The protein below binds the small molecule below.
Small molecule (SMILES): CC[C@H](C)[C@H](NC(=O)[C@H](CO)NC(=O)[C@H](CCCN=C(N)N)NC(=O)[C@@H](NC(=O)[C@@H]1CCCN1C(=O)[C@@H]1CCCN1C(=O)[C@H](C)N)C(C)C)C(=O)N[C@H](C=O)Cc1ccc(O)cc1

Binding-site contacts:
Ligand atom CG2 contacts residue GLU236 of chain 5.W at 3.3 Å.
Ligand atom O contacts residue ASN227 of chain 5.W at 3.6 Å.
Ligand atom O contacts residue LYS234 of chain 5.W at 3.6 Å.
Ligand atom CD contacts residue TYR273 of chain 5.W at 3.3 Å (hydrophobic).
Ligand atom CG2 contacts residue ASN281 of chain 5.W at 3.6 Å.
Ligand atom N contacts residue TYR273 of chain 5.W at 3.9 Å.
Ligand atom CG contacts residue TYR273 of chain 5.W at 3.6 Å (hydrophobic).
Ligand atom CD1 contacts residue TYR91 of chain 5.W at 3.9 Å (hydrophobic).
Ligand atom C contacts residue LEU286 of chain 5.W at 3.8 Å (hydrophobic).
Ligand atom CG contacts residue HIS277 of chain 5.W at 3.8 Å.
Ligand atom O contacts residue LEU286 of chain 5.W at 3.2 Å.
Ligand atom CB contacts residue LEU286 of chain 5.W at 3.9 Å (hydrophobic).
Ligand atom CG1 contacts residue TYR94 of chain 5.W at 3.8 Å (hydrophobic).
Ligand atom N contacts residue ASN227 of chain 5.W at 3.0 Å (h-bond).
Ligand atom CD1 contacts residue TYR94 of chain 5.W at 3.5 Å (hydrophobic).
Ligand atom CB contacts residue HIS277 of chain 5.W at 3.7 Å.
Ligand atom CD contacts residue HIS277 of chain 5.W at 3.9 Å.
Ligand atom C contacts residue THR235 of chain 5.W at 3.6 Å.
Ligand atom CG2 contacts residue LEU286 of chain 5.W at 3.7 Å (hydrophobic).
Ligand atom CG contacts residue ASP233 of chain 5.W at 3.0 Å.
Ligand atom O contacts residue THR235 of chain 5.W at 3.0 Å (h-bond).
Ligand atom CG2 contacts residue HIS277 of chain 5.W at 3.3 Å.
Ligand atom CA contacts residue THR235 of chain 5.W at 3.6 Å.
Ligand atom C contacts residue THR235 of chain 5.W at 3.6 Å.
Ligand atom N contacts residue THR235 of chain 5.W at 3.9 Å.
Ligand atom CG1 contacts residue VAL280 of chain 5.W at 4.0 Å (hydrophobic).
Ligand atom O contacts residue THR235 of chain 5.W at 3.1 Å (h-bond).
Ligand atom C contacts residue ASN227 of chain 5.W at 3.5 Å.
Ligand atom C contacts residue ASN281 of chain 5.W at 3.8 Å.
Ligand atom CG2 contacts residue PHE278 of chain 5.W at 3.7 Å (hydrophobic).
Ligand atom CB contacts residue TYR238 of chain 5.W at 3.6 Å (hydrophobic).
Ligand atom O contacts residue ASN281 of chain 5.W at 2.6 Å (h-bond).
Ligand atom N contacts residue THR235 of chain 5.W at 3.5 Å (h-bond).
Ligand atom O contacts residue TYR94 of chain 5.W at 2.9 Å.
Ligand atom C contacts residue TYR94 of chain 5.W at 4.0 Å (hydrophobic).
Ligand atom CB contacts residue ASP233 of chain 5.W at 3.0 Å.
Ligand atom CG contacts residue LYS234 of chain 5.W at 3.3 Å.
Ligand atom O contacts residue HIS277 of chain 5.W at 3.4 Å.
Ligand atom C contacts residue THR235 of chain 5.W at 3.6 Å.
Ligand atom CA contacts residue ASN227 of chain 5.W at 3.7 Å.

Sequence of chain 5.W:
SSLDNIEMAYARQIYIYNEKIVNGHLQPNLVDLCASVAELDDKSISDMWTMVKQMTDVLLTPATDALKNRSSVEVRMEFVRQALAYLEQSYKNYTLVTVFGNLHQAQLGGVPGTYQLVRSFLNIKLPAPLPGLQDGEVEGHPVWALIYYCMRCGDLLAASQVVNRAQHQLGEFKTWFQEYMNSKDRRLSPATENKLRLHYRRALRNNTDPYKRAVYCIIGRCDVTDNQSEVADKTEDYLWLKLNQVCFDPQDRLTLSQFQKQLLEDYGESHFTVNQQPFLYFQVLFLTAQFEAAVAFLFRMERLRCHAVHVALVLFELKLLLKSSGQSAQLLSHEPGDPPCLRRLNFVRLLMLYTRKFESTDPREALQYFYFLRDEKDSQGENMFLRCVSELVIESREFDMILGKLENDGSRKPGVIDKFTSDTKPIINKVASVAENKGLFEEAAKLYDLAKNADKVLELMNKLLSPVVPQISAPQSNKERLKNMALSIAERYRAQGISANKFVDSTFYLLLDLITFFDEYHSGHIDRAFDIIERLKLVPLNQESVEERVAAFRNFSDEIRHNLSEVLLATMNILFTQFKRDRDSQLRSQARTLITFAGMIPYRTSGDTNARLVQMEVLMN